Binding-site contacts:
Ligand atom O32 contacts residue ASP465 of chain 1.A at 3.8 Å.
Ligand atom C03 contacts residue ASP364 of chain 1.A at 3.8 Å.
Ligand atom O25 contacts residue TRP647 of chain 1.A at 3.8 Å.
Ligand atom C15 contacts residue ARG646 of chain 1.A at 3.3 Å.
Ligand atom O16 contacts residue ARG646 of chain 1.A at 3.7 Å.
Ligand atom C24 contacts residue ALA540 of chain 1.A at 3.7 Å (hydrophobic).
Ligand atom C02 contacts residue TYR319 of chain 1.A at 3.4 Å (hydrophobic).
Ligand atom C10 contacts residue TYR319 of chain 1.A at 3.7 Å (hydrophobic).
Ligand atom O07 contacts residue ASP364 of chain 1.A at 3.8 Å.
Ligand atom O27 contacts residue ALA540 of chain 1.A at 3.8 Å.
Ligand atom O27 contacts residue TRP647 of chain 1.A at 3.6 Å.
Ligand atom O13 contacts residue LYS441 of chain 1.A at 3.5 Å.
Ligand atom C19 contacts residue ASP465 of chain 1.A at 3.4 Å.
Ligand atom O20 contacts residue LYS441 of chain 1.A at 3.8 Å.
Ligand atom O04 contacts residue LYS440 of chain 1.A at 3.9 Å.
Ligand atom C26 contacts residue ALA540 of chain 1.A at 3.8 Å (hydrophobic).
Ligand atom O33 contacts residue MET318 of chain 1.A at 3.0 Å.
Ligand atom C10 contacts residue GLU321 of chain 1.A at 3.5 Å.
Ligand atom N05 contacts residue LYS440 of chain 1.A at 3.8 Å.
Ligand atom O32 contacts residue THR317 of chain 1.A at 3.4 Å (h-bond).
Ligand atom C01 contacts residue TYR319 of chain 1.A at 3.8 Å (hydrophobic).
Ligand atom O17 contacts residue ARG646 of chain 1.A at 2.7 Å (salt-bridge).
Ligand atom N05 contacts residue ASP364 of chain 1.A at 3.2 Å (salt-bridge).
Ligand atom O35 contacts residue TYR319 of chain 1.A at 3.8 Å.
Ligand atom O04 contacts residue ASP364 of chain 1.A at 3.6 Å.
Ligand atom N08 contacts residue TYR319 of chain 1.A at 3.6 Å.
Ligand atom C03 contacts residue TYR319 of chain 1.A at 3.8 Å (hydrophobic).
Ligand atom O17 contacts residue LYS441 of chain 1.A at 3.8 Å.
Ligand atom C11 contacts residue GLU321 of chain 1.A at 3.6 Å.
Ligand atom O33 contacts residue GLU321 of chain 1.A at 3.1 Å (salt-bridge).
Ligand atom O30 contacts residue GLN643 of chain 1.A at 3.7 Å.
Ligand atom O07 contacts residue THR317 of chain 1.A at 3.4 Å.
Ligand atom C26 contacts residue TRP647 of chain 1.A at 3.5 Å (hydrophobic).
Ligand atom C23 contacts residue GLN643 of chain 1.A at 3.8 Å.
Ligand atom C06 contacts residue TYR319 of chain 1.A at 3.7 Å (hydrophobic).
Ligand atom O20 contacts residue ASP465 of chain 1.A at 2.3 Å (salt-bridge).
Ligand atom O33 contacts residue TYR319 of chain 1.A at 2.7 Å (h-bond).
Ligand atom O29 contacts residue GLN643 of chain 1.A at 2.6 Å (h-bond).
Ligand atom C34 contacts residue TYR319 of chain 1.A at 3.6 Å (hydrophobic).
Ligand atom N28 contacts residue TRP647 of chain 1.A at 3.8 Å.

Sequence of chain 1.A:
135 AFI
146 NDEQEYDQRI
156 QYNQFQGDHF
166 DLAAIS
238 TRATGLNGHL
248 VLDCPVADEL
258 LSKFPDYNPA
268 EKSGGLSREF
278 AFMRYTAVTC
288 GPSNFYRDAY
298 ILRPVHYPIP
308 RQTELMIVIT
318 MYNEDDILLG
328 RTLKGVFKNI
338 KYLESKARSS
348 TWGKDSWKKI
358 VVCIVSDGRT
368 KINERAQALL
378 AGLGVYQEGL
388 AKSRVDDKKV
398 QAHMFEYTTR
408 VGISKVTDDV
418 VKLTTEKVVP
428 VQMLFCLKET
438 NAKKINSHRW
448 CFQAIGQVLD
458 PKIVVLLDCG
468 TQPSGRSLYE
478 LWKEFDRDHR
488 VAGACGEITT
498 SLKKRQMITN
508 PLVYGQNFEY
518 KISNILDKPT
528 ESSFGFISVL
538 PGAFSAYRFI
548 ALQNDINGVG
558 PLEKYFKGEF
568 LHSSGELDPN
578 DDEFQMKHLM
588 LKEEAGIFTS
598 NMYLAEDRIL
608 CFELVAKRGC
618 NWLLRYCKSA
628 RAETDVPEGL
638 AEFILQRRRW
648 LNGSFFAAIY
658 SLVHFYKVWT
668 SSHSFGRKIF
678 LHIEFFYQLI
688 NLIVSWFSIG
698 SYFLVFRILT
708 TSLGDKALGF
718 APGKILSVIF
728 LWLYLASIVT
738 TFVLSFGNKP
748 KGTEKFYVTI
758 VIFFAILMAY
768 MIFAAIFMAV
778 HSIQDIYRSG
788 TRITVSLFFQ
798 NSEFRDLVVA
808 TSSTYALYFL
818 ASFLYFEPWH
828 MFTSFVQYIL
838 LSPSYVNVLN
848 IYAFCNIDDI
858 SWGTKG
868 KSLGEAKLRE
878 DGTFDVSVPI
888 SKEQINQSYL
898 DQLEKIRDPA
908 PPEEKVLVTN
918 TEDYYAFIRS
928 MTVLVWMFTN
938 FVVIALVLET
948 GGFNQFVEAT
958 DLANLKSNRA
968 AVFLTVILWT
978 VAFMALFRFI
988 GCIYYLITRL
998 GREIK

The small molecule below binds the protein below.
Small molecule (SMILES): NC(=O)OC[C@H](O)[C@@H](O)[C@H](N)C(=O)N[C@H](C(=O)O)[C@H]1O[C@@H](n2cc(C(=O)O)c(=O)[nH]c2=O)[C@H](O)[C@@H]1O